Binding-site contacts:
Ligand atom O1P contacts residue TRP97 of chain 3.A at 2.7 Å (h-bond).
Ligand atom O1P contacts residue ARG132 of chain 2.A at 2.5 Å (salt-bridge).
Ligand atom N2 contacts residue LEU315 of chain 2.A at 2.6 Å (h-bond).
Ligand atom P contacts residue ARG71 of chain 2.A at 3.7 Å.
Ligand atom CD contacts residue LEU315 of chain 2.A at 3.4 Å (hydrophobic).
Ligand atom O contacts residue GLU164 of chain 2.A at 2.6 Å (salt-bridge).
Ligand atom CG contacts residue GLU164 of chain 2.A at 2.8 Å.
Ligand atom C3 contacts residue LEU315 of chain 2.A at 3.5 Å (hydrophobic).
Ligand atom O2P contacts residue MET70 of chain 2.A at 3.7 Å.
Ligand atom O1 contacts residue TRP97 of chain 3.A at 3.5 Å.
Ligand atom P contacts residue TRP97 of chain 3.A at 3.5 Å.
Ligand atom O2 contacts residue THR72 of chain 2.A at 3.4 Å (h-bond).
Ligand atom O2 contacts residue ARG342 of chain 2.A at 3.2 Å (salt-bridge).
Ligand atom O2P contacts residue THR72 of chain 2.A at 2.5 Å (h-bond).
Ligand atom CD contacts residue GLU164 of chain 2.A at 3.6 Å.
Ligand atom OXT contacts residue KCX322 of chain 2.A at 3.8 Å.
Ligand atom P contacts residue ARG132 of chain 2.A at 3.5 Å.
Ligand atom C2 contacts residue LEU204 of chain 2.A at 3.7 Å (hydrophobic).
Ligand atom P contacts residue MET70 of chain 2.A at 3.8 Å.
Ligand atom N1 contacts residue TRP97 of chain 3.A at 3.9 Å.
Ligand atom C3 contacts residue ARG342 of chain 2.A at 3.8 Å.
Ligand atom C4 contacts residue ARG71 of chain 2.A at 3.0 Å.
Ligand atom O3P contacts residue TRP97 of chain 3.A at 3.1 Å (h-bond).
Ligand atom C contacts residue GLU164 of chain 2.A at 3.6 Å.
Ligand atom C2 contacts residue GLU112 of chain 3.A at 3.8 Å.
Ligand atom CD contacts residue CYS314 of chain 2.A at 3.5 Å (hydrophobic).
Ligand atom O3P contacts residue ARG71 of chain 2.A at 2.9 Å (salt-bridge).
Ligand atom O2 contacts residue ARG132 of chain 2.A at 3.3 Å (salt-bridge).
Ligand atom O2 contacts residue HIS168 of chain 2.A at 3.0 Å (h-bond).
Ligand atom C1 contacts residue TRP97 of chain 3.A at 3.7 Å (hydrophobic).
Ligand atom O contacts residue ASN205 of chain 2.A at 3.6 Å.
Ligand atom O2P contacts residue ARG71 of chain 2.A at 3.6 Å.
Ligand atom C4 contacts residue LEU315 of chain 2.A at 3.5 Å (hydrophobic).
Ligand atom O2P contacts residue ARG132 of chain 2.A at 3.5 Å (salt-bridge).
Ligand atom O3P contacts residue MET70 of chain 2.A at 2.9 Å (h-bond).
Ligand atom C contacts residue LYS272 of chain 2.A at 3.8 Å.
Ligand atom CD contacts residue HIS168 of chain 2.A at 3.7 Å.
Ligand atom CD contacts residue VAL208 of chain 2.A at 3.8 Å (hydrophobic).
Ligand atom O2P contacts residue SER69 of chain 2.A at 2.8 Å (h-bond).
Ligand atom OXT contacts residue LYS272 of chain 2.A at 2.7 Å (salt-bridge).

Sequence of chain 3.A:
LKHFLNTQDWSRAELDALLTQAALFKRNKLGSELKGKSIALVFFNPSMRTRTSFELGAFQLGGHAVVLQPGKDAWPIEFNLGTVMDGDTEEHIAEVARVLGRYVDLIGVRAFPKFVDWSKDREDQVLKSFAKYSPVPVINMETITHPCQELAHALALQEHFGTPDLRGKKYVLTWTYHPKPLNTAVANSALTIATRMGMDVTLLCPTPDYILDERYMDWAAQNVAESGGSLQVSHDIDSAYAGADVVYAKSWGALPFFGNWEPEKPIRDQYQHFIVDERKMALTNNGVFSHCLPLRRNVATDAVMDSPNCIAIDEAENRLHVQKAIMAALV

This protein binds this small molecule.
Small molecule (SMILES): CC(=O)N[C@@H](CCCNC(=O)CP(=O)(O)O)C(=O)O

Sequence of chain 2.A:
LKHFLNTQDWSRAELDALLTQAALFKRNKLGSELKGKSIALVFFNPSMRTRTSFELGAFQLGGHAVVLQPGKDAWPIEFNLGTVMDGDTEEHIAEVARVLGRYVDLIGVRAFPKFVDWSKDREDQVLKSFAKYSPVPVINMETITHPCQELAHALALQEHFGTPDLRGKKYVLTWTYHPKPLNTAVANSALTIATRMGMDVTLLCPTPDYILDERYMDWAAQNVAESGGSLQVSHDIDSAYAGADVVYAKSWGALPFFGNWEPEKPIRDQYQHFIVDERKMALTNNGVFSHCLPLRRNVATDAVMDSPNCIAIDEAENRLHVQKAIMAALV